Binding-site contacts:
Ligand atom O7 contacts residue ASN398 of chain 1.D at 2.8 Å (h-bond).
Ligand atom C1 contacts residue ASN398 of chain 1.D at 1.5 Å.
Ligand atom C8 contacts residue ASN398 of chain 1.D at 4.3 Å.
Ligand atom O6 contacts residue ARG343 of chain 1.D at 4.3 Å.
Ligand atom C2 contacts residue ASN398 of chain 1.D at 2.5 Å.
Ligand atom C3 contacts residue ASN398 of chain 1.D at 3.8 Å.
Ligand atom C4 contacts residue ARG343 of chain 1.D at 4.2 Å.
Ligand atom C6 contacts residue LYS395 of chain 1.D at 3.6 Å.
Ligand atom N2 contacts residue ASN398 of chain 1.D at 2.9 Å (h-bond).
Ligand atom O6 contacts residue LYS395 of chain 1.D at 3.5 Å.
Ligand atom O4 contacts residue ARG343 of chain 1.D at 3.0 Å (salt-bridge).
Ligand atom O5 contacts residue ASN398 of chain 1.D at 2.4 Å (h-bond).
Ligand atom C4 contacts residue ASN398 of chain 1.D at 4.2 Å.
Ligand atom C5 contacts residue LYS395 of chain 1.D at 4.4 Å.
Ligand atom C5 contacts residue ASN398 of chain 1.D at 3.7 Å.
Ligand atom C7 contacts residue ASN398 of chain 1.D at 3.1 Å.

This small molecule binds to this protein.
Small molecule (SMILES): CC(=O)N[C@@H]1[C@@H](O)[C@H](O)[C@@H](CO)O[C@H]1O

Sequence of chain 1.D:
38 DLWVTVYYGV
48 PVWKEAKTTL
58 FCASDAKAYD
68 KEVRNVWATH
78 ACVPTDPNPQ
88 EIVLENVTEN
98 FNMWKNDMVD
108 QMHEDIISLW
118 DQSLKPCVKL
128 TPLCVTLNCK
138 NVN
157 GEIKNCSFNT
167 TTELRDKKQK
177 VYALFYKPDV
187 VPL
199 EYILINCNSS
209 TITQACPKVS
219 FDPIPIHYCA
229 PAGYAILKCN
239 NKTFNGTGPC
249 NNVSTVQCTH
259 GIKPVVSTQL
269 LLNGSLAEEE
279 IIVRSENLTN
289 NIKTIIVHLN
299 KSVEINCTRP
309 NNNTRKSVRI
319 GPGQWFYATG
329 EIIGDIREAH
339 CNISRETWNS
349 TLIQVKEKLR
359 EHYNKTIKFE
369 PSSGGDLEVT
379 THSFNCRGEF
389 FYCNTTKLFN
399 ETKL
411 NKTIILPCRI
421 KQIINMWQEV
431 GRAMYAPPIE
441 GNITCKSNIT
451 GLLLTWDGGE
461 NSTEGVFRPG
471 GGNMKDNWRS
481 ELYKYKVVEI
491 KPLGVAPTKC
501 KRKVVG